Binding-site contacts:
Ligand atom C7 contacts residue GLU259 of chain 1.A at 3.9 Å.
Ligand atom C4 contacts residue ASN256 of chain 1.A at 4.3 Å.
Ligand atom N2 contacts residue GLU259 of chain 1.A at 3.8 Å.
Ligand atom C8 contacts residue GLU259 of chain 1.A at 3.1 Å.
Ligand atom C2 contacts residue ASN256 of chain 1.A at 2.6 Å.
Ligand atom O5 contacts residue ASN256 of chain 1.A at 2.4 Å (h-bond).
Ligand atom N2 contacts residue ASN256 of chain 1.A at 3.1 Å (h-bond).
Ligand atom O7 contacts residue ASN256 of chain 1.A at 4.0 Å.
Ligand atom C3 contacts residue ASN256 of chain 1.A at 3.9 Å.
Ligand atom C1 contacts residue ASN256 of chain 1.A at 1.4 Å.
Ligand atom C5 contacts residue ASN256 of chain 1.A at 3.7 Å.
Ligand atom O6 contacts residue ASN256 of chain 1.A at 4.5 Å.
Ligand atom C7 contacts residue ASN256 of chain 1.A at 3.8 Å.

Sequence of chain 1.A:
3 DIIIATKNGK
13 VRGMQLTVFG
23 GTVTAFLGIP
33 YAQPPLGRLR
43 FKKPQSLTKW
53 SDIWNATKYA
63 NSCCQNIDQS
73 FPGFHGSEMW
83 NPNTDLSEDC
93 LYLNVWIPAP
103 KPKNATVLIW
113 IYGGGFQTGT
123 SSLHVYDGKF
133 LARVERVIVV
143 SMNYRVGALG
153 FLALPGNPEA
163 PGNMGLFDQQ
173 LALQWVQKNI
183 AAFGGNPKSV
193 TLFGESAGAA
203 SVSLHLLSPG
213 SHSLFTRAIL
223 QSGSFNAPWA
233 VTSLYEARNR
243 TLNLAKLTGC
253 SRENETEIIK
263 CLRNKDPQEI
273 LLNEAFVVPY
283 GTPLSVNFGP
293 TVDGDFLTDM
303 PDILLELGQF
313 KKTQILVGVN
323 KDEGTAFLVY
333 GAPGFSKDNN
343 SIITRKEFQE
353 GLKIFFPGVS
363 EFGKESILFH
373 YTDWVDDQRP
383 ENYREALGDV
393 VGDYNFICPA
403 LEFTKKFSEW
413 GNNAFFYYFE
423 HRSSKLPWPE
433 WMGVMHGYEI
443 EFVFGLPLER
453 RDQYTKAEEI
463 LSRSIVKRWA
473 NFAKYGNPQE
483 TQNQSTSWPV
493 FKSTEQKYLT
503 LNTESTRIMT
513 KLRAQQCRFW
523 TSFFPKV

This small molecule binds to this protein.
Small molecule (SMILES): CC(=O)N[C@@H]1[C@@H](O)[C@H](O)[C@@H](CO)O[C@H]1O